Sequence of chain 1.C:
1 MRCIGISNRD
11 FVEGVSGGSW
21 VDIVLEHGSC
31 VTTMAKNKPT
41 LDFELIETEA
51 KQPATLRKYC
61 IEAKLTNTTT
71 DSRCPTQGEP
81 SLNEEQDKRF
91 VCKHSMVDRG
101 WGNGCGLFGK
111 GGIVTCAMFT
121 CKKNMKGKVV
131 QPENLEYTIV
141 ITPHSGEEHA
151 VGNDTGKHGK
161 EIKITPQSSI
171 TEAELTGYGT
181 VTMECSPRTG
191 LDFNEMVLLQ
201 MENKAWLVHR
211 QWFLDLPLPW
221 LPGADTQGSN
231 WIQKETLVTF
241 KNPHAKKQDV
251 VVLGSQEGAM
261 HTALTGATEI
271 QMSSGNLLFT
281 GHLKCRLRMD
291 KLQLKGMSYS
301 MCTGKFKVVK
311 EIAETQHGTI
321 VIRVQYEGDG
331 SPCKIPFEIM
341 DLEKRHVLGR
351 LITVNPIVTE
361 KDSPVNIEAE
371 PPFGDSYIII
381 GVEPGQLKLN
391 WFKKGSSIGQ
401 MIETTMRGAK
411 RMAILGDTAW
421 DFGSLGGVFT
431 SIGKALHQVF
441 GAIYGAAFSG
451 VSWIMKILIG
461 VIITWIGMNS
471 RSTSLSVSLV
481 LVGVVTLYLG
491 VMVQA

Sequence of chain 1.E:
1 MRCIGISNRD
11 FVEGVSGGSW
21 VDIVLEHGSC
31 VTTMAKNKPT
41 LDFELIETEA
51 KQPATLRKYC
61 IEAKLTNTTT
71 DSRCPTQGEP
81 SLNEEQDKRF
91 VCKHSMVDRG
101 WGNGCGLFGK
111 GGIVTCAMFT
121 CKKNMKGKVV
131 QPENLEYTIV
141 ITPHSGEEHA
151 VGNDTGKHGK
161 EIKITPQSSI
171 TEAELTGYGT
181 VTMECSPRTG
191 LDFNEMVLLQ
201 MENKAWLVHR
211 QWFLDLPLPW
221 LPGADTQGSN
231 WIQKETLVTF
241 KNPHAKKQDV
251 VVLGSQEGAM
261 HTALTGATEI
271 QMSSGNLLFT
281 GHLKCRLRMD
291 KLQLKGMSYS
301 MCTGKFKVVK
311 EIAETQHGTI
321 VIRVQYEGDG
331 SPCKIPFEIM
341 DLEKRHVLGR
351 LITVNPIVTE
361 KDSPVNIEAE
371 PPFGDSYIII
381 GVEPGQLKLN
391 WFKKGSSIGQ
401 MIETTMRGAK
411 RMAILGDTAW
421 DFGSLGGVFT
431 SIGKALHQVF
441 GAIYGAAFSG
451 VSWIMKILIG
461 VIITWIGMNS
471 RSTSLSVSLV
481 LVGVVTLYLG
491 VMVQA

Binding-site contacts:
Ligand atom O7 contacts residue HIS149 of chain 1.E at 3.6 Å.
Ligand atom C1 contacts residue HIS149 of chain 1.E at 3.6 Å.
Ligand atom C1 contacts residue HIS158 of chain 1.E at 3.9 Å.
Ligand atom N2 contacts residue ASN153 of chain 1.E at 2.9 Å (h-bond).
Ligand atom C6 contacts residue HIS158 of chain 1.E at 4.0 Å.
Ligand atom O5 contacts residue HIS149 of chain 1.E at 3.5 Å (h-bond).
Ligand atom C5 contacts residue HIS158 of chain 1.E at 4.2 Å.
Ligand atom C7 contacts residue ASN153 of chain 1.E at 3.3 Å.
Ligand atom C8 contacts residue GLY102 of chain 1.C at 3.3 Å.
Ligand atom C4 contacts residue ASN153 of chain 1.E at 4.2 Å.
Ligand atom O5 contacts residue HIS158 of chain 1.E at 3.1 Å (h-bond).
Ligand atom O6 contacts residue HIS149 of chain 1.E at 3.0 Å (h-bond).
Ligand atom C8 contacts residue ASN153 of chain 1.E at 4.0 Å.
Ligand atom C2 contacts residue HIS149 of chain 1.E at 3.7 Å.
Ligand atom O3 contacts residue HIS149 of chain 1.E at 4.2 Å.
Ligand atom C1 contacts residue THR155 of chain 1.E at 4.0 Å.
Ligand atom C2 contacts residue ASN153 of chain 1.E at 2.4 Å.
Ligand atom O7 contacts residue ASN153 of chain 1.E at 3.3 Å (h-bond).
Ligand atom C5 contacts residue ASN153 of chain 1.E at 3.6 Å.
Ligand atom C3 contacts residue HIS149 of chain 1.E at 4.5 Å.
Ligand atom C3 contacts residue ASN153 of chain 1.E at 3.8 Å.
Ligand atom O6 contacts residue ASN153 of chain 1.E at 4.5 Å.
Ligand atom C7 contacts residue HIS149 of chain 1.E at 4.5 Å.
Ligand atom O6 contacts residue GLY156 of chain 1.E at 4.5 Å.
Ligand atom C6 contacts residue HIS149 of chain 1.E at 4.2 Å.
Ligand atom C1 contacts residue ASN153 of chain 1.E at 1.4 Å.
Ligand atom C5 contacts residue HIS149 of chain 1.E at 4.4 Å.
Ligand atom C4 contacts residue HIS149 of chain 1.E at 4.4 Å.
Ligand atom O6 contacts residue HIS158 of chain 1.E at 2.8 Å (h-bond).
Ligand atom O5 contacts residue ASN153 of chain 1.E at 2.3 Å (h-bond).
Ligand atom O5 contacts residue THR155 of chain 1.E at 4.3 Å.

This protein binds this small molecule.
Small molecule (SMILES): CC(=O)N[C@H]1[C@H](O[C@H]2[C@H](O)[C@@H](NC(C)=O)CO[C@@H]2CO)O[C@H](CO)[C@@H](O)[C@@H]1O